Sequence of chain 1.H:
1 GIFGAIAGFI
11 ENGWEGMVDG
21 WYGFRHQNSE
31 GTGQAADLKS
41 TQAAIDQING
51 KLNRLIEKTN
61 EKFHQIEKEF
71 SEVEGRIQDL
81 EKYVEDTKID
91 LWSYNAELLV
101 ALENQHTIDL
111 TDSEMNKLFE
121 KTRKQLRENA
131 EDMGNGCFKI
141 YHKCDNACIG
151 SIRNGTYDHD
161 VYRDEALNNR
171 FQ

Binding-site contacts:
Ligand atom C6 contacts residue THR34 of chain 1.G at 4.3 Å.
Ligand atom C5 contacts residue THR312 of chain 1.G at 4.2 Å.
Ligand atom O5 contacts residue THR312 of chain 1.G at 3.1 Å (h-bond).
Ligand atom C6 contacts residue LEU52 of chain 1.H at 4.5 Å (hydrophobic).
Ligand atom C3 contacts residue ASN32 of chain 1.G at 3.8 Å.
Ligand atom C6 contacts residue THR312 of chain 1.G at 4.1 Å.
Ligand atom O6 contacts residue THR312 of chain 1.G at 3.6 Å.
Ligand atom C1 contacts residue ASN32 of chain 1.G at 1.4 Å.
Ligand atom C4 contacts residue ASN32 of chain 1.G at 4.2 Å.
Ligand atom C1 contacts residue THR312 of chain 1.G at 3.7 Å.
Ligand atom C7 contacts residue ASN32 of chain 1.G at 3.5 Å.
Ligand atom C8 contacts residue THR34 of chain 1.G at 4.0 Å.
Ligand atom C2 contacts residue ASN32 of chain 1.G at 2.5 Å.
Ligand atom N2 contacts residue ASN32 of chain 1.G at 3.0 Å (h-bond).
Ligand atom O5 contacts residue ASN32 of chain 1.G at 2.3 Å (h-bond).
Ligand atom O6 contacts residue LEU52 of chain 1.H at 3.6 Å.
Ligand atom O7 contacts residue ASN32 of chain 1.G at 3.6 Å (h-bond).
Ligand atom C5 contacts residue ASN32 of chain 1.G at 3.6 Å.

Sequence of chain 1.G:
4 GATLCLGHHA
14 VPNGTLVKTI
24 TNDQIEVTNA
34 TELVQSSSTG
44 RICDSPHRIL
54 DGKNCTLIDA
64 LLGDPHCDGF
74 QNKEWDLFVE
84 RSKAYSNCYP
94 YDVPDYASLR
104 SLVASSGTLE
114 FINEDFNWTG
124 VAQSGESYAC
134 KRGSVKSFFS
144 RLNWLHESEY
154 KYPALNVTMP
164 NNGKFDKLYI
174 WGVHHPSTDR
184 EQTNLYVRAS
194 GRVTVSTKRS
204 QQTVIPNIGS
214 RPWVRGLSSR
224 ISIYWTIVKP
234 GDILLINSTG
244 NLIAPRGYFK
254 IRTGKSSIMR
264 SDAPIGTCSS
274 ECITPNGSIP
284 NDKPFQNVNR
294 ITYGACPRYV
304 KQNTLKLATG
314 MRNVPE

A small-molecule ligand and the protein it binds are described below.
Small molecule (SMILES): CC(=O)N[C@H]1[C@H](O[C@H]2[C@H](O)[C@@H](NC(C)=O)CO[C@@H]2CO)O[C@H](CO)[C@@H](O)[C@@H]1O